The small molecule below binds the protein below.
Small molecule (SMILES): CC(=O)N[C@@H]1[C@@H](O)[C@H](O)[C@@H](CO)O[C@H]1O

Binding-site contacts:
Ligand atom C1 contacts residue THR164 of chain 1.A at 3.7 Å.
Ligand atom C5 contacts residue THR164 of chain 1.A at 3.6 Å.
Ligand atom C1 contacts residue ASN165 of chain 1.A at 3.9 Å.
Ligand atom O6 contacts residue THR164 of chain 1.A at 4.5 Å.
Ligand atom C1 contacts residue ASN162 of chain 1.A at 1.4 Å.
Ligand atom N2 contacts residue ASN162 of chain 1.A at 2.9 Å (h-bond).
Ligand atom C2 contacts residue ASN162 of chain 1.A at 2.4 Å.
Ligand atom O6 contacts residue ASN165 of chain 1.A at 3.5 Å.
Ligand atom C3 contacts residue ASN162 of chain 1.A at 3.8 Å.
Ligand atom C6 contacts residue THR164 of chain 1.A at 4.0 Å.
Ligand atom O5 contacts residue THR164 of chain 1.A at 3.8 Å.
Ligand atom C4 contacts residue ASN162 of chain 1.A at 4.2 Å.
Ligand atom O5 contacts residue ASN165 of chain 1.A at 3.3 Å (h-bond).
Ligand atom C5 contacts residue ASN165 of chain 1.A at 4.1 Å.
Ligand atom C5 contacts residue ASN162 of chain 1.A at 3.6 Å.
Ligand atom C6 contacts residue ASN165 of chain 1.A at 4.0 Å.
Ligand atom O7 contacts residue ASN162 of chain 1.A at 3.5 Å (h-bond).
Ligand atom O5 contacts residue ASN162 of chain 1.A at 2.3 Å (h-bond).
Ligand atom C7 contacts residue ASN162 of chain 1.A at 3.4 Å.

Sequence of chain 1.A:
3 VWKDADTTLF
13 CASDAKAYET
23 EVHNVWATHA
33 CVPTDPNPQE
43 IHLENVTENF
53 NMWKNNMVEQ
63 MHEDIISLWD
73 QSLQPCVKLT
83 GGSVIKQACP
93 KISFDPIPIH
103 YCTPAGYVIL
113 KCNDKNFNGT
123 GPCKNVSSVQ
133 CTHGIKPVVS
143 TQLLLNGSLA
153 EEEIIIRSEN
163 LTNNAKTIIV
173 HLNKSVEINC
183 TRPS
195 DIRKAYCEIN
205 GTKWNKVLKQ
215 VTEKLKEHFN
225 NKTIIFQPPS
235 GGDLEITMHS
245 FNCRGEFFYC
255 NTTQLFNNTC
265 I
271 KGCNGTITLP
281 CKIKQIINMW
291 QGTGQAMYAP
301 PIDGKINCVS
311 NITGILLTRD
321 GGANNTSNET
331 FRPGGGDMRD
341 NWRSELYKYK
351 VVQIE